Binding-site contacts:
Ligand atom C34 contacts residue LEU152 of chain 1.A at 3.7 Å (hydrophobic).
Ligand atom C27 contacts residue ASP149 of chain 1.A at 3.4 Å.
Ligand atom S7 contacts residue LEU103 of chain 1.A at 3.1 Å (h-bond).
Ligand atom C33 contacts residue ASP163 of chain 1.A at 3.7 Å.
Ligand atom C32 contacts residue THR37 of chain 1.A at 3.1 Å.
Ligand atom C31 contacts residue GLY35 of chain 1.A at 3.5 Å.
Ligand atom C24 contacts residue ASP163 of chain 1.A at 3.5 Å.
Ligand atom N25 contacts residue ASP149 of chain 1.A at 3.6 Å.
Ligand atom C34 contacts residue MET100 of chain 1.A at 3.6 Å (hydrophobic).
Ligand atom N16 contacts residue PHE102 of chain 1.A at 3.5 Å.
Ligand atom N16 contacts residue GLU101 of chain 1.A at 3.5 Å (salt-bridge).
Ligand atom C24 contacts residue GOL1 of chain 1.B at 3.2 Å.
Ligand atom N16 contacts residue LEU103 of chain 1.A at 2.8 Å (h-bond).
Ligand atom C30 contacts residue GLY38 of chain 1.A at 3.7 Å.
Ligand atom C26 contacts residue ASP149 of chain 1.A at 3.2 Å.
Ligand atom C29 contacts residue GLY35 of chain 1.A at 3.6 Å.
Ligand atom C30 contacts residue LYS55 of chain 1.A at 3.6 Å.
Ligand atom C27 contacts residue ASP163 of chain 1.A at 3.5 Å.
Ligand atom S7 contacts residue GLY106 of chain 1.A at 3.6 Å.
Ligand atom C35 contacts residue ALA53 of chain 1.A at 3.7 Å (hydrophobic).
Ligand atom N15 contacts residue LEU103 of chain 1.A at 3.7 Å.
Ligand atom C29 contacts residue VAL40 of chain 1.A at 3.4 Å (hydrophobic).
Ligand atom C32 contacts residue GLY35 of chain 1.A at 3.7 Å.
Ligand atom C31 contacts residue THR37 of chain 1.A at 3.2 Å.
Ligand atom C31 contacts residue LYS55 of chain 1.A at 3.6 Å.
Ligand atom N15 contacts residue GLU101 of chain 1.A at 2.8 Å (salt-bridge).
Ligand atom C33 contacts residue GOL1 of chain 1.C at 3.8 Å.
Ligand atom C4 contacts residue ILE32 of chain 1.A at 3.7 Å (hydrophobic).
Ligand atom C26 contacts residue GOL1 of chain 1.B at 3.5 Å.
Ligand atom C8 contacts residue GLU104 of chain 1.A at 3.7 Å.
Ligand atom N10 contacts residue LEU103 of chain 1.A at 3.1 Å (h-bond).
Ligand atom C11 contacts residue GLY33 of chain 1.A at 3.6 Å.
Ligand atom C12 contacts residue LEU103 of chain 1.A at 3.7 Å (hydrophobic).
Ligand atom C26 contacts residue ASP163 of chain 1.A at 3.4 Å.
Ligand atom C30 contacts residue GLY35 of chain 1.A at 3.5 Å.
Ligand atom N25 contacts residue ASP163 of chain 1.A at 2.7 Å (salt-bridge).
Ligand atom C31 contacts residue GLY38 of chain 1.A at 3.5 Å.
Ligand atom S7 contacts residue GLU104 of chain 1.A at 3.4 Å (salt-bridge).
Ligand atom C23 contacts residue ASP163 of chain 1.A at 3.3 Å.
Ligand atom N15 contacts residue ALA53 of chain 1.A at 3.5 Å.

This protein binds this small molecule.
Small molecule (SMILES): Cc1nc(Nc2n[nH]c3c2CN(C(=O)N[C@H](CN(C)C)c2ccccc2)C3(C)C)c2sccc2n1

Sequence of chain 1.A:
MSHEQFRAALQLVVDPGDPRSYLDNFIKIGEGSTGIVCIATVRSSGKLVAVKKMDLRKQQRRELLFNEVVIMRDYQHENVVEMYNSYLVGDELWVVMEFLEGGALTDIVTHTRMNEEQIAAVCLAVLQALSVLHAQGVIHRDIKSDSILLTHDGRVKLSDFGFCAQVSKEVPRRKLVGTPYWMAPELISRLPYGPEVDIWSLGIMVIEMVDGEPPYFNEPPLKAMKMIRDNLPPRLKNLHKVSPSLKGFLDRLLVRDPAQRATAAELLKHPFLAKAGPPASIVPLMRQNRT